Binding-site contacts:
Ligand atom O25 contacts residue GLU164 of chain 1.A at 3.4 Å.
Ligand atom O01 contacts residue GLU164 of chain 1.A at 2.8 Å (salt-bridge).
Ligand atom C38 contacts residue PRO187 of chain 1.A at 3.6 Å (hydrophobic).
Ligand atom C24 contacts residue ASN140 of chain 1.A at 3.4 Å.
Ligand atom C07 contacts residue GLU164 of chain 1.A at 3.6 Å.
Ligand atom O28 contacts residue HIS40 of chain 1.A at 3.4 Å (h-bond).
Ligand atom O33 contacts residue GLY141 of chain 1.A at 3.3 Å (h-bond).
Ligand atom O12 contacts residue PRO187 of chain 1.A at 3.3 Å.
Ligand atom C21 contacts residue HIS161 of chain 1.A at 3.7 Å.
Ligand atom C19 contacts residue CYS143 of chain 1.A at 3.4 Å (hydrophobic).
Ligand atom N22 contacts residue GLU164 of chain 1.A at 2.9 Å (salt-bridge).
Ligand atom C02 contacts residue GLU164 of chain 1.A at 3.9 Å.
Ligand atom N04 contacts residue GLU164 of chain 1.A at 2.7 Å (salt-bridge).
Ligand atom N22 contacts residue PHE138 of chain 1.A at 3.3 Å (h-bond).
Ligand atom C03 contacts residue GLU164 of chain 1.A at 3.6 Å.
Ligand atom C37 contacts residue HIS40 of chain 1.A at 3.5 Å.
Ligand atom O01 contacts residue ILE163 of chain 1.A at 3.1 Å.
Ligand atom C19 contacts residue HIS161 of chain 1.A at 3.8 Å.
Ligand atom C27 contacts residue CYS143 of chain 1.A at 1.8 Å (hydrophobic).
Ligand atom N17 contacts residue CYS143 of chain 1.A at 2.9 Å (h-bond).
Ligand atom C37 contacts residue ASP185 of chain 1.A at 3.8 Å.
Ligand atom O25 contacts residue HIS170 of chain 1.A at 3.4 Å.
Ligand atom N17 contacts residue GLN162 of chain 1.A at 3.2 Å (h-bond).
Ligand atom O32 contacts residue ASN140 of chain 1.A at 3.1 Å (h-bond).
Ligand atom O33 contacts residue CYS143 of chain 1.A at 2.6 Å (h-bond).
Ligand atom C26 contacts residue CYS143 of chain 1.A at 2.0 Å (hydrophobic).
Ligand atom C18 contacts residue CYS143 of chain 1.A at 2.9 Å (hydrophobic).
Ligand atom C15 contacts residue GLN162 of chain 1.A at 3.8 Å.
Ligand atom O25 contacts residue HIS161 of chain 1.A at 2.7 Å (h-bond).
Ligand atom O31 contacts residue GLY141 of chain 1.A at 3.0 Å (h-bond).
Ligand atom O25 contacts residue PHE138 of chain 1.A at 3.4 Å.
Ligand atom C27 contacts residue HIS40 of chain 1.A at 3.2 Å.
Ligand atom O12 contacts residue ASN188 of chain 1.A at 3.3 Å (h-bond).
Ligand atom C11 contacts residue ASN188 of chain 1.A at 3.8 Å.
Ligand atom C23 contacts residue ASN140 of chain 1.A at 3.8 Å.
Ligand atom C20 contacts residue GLU164 of chain 1.A at 3.7 Å.
Ligand atom C13 contacts residue PRO187 of chain 1.A at 3.9 Å (hydrophobic).
Ligand atom O33 contacts residue ALA142 of chain 1.A at 3.3 Å (h-bond).
Ligand atom O28 contacts residue CYS143 of chain 1.A at 3.2 Å (h-bond).
Ligand atom C21 contacts residue GLU164 of chain 1.A at 3.3 Å.

Sequence of chain 1.A:
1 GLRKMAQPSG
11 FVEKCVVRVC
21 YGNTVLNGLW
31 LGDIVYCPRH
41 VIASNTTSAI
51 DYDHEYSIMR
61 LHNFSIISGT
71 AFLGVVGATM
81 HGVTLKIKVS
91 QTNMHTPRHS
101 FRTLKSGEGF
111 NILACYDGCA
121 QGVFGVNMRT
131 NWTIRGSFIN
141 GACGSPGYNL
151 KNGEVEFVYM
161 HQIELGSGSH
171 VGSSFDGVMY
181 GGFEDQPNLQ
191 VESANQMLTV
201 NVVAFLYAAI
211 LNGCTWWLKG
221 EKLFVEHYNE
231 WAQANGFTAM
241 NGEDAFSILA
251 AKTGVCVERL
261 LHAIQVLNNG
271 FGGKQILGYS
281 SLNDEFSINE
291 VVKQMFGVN

This small molecule binds to this protein.
Small molecule (SMILES): COc1cccc2[nH]c(C(=O)N[C@@H](CC(C)C)C(=O)N[C@@H](C[C@@H]3CCNC3=O)C(=O)COP(=O)(O)O)cc12